Sequence of chain 1.E:
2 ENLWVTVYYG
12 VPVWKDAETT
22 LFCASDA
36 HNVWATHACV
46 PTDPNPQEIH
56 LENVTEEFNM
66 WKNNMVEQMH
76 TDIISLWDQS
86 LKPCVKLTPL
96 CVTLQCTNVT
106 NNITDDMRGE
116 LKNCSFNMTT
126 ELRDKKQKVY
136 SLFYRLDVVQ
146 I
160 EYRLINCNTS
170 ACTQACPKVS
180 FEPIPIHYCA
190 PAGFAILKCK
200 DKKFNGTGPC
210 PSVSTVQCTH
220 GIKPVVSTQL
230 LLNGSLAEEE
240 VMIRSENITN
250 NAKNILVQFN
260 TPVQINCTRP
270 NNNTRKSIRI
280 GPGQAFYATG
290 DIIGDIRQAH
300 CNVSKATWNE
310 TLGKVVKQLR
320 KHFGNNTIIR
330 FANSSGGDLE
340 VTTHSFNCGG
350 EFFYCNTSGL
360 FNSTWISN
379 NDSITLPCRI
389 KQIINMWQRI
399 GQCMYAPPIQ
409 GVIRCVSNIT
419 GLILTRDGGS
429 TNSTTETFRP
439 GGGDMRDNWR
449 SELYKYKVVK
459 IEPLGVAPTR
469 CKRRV

This protein binds this small molecule.
Small molecule (SMILES): CC(=O)N[C@H]1[C@H](O[C@H]2[C@H](O)[C@@H](NC(C)=O)CO[C@@H]2CO)O[C@H](CO)[C@@H](O[C@@H]2O[C@H](CO)[C@@H](O)[C@H](O)[C@@H]2O)[C@@H]1O

Binding-site contacts:
Ligand atom O3 contacts residue NAG2 of chain 1.EA at 2.6 Å (h-bond).
Ligand atom C1 contacts residue SER357 of chain 1.E at 3.7 Å.
Ligand atom N2 contacts residue NAG2 of chain 1.EA at 4.5 Å.
Ligand atom C2 contacts residue ASN355 of chain 1.E at 2.4 Å.
Ligand atom C8 contacts residue NAG1 of chain 1.NB at 3.3 Å.
Ligand atom N2 contacts residue ASN355 of chain 1.E at 2.9 Å (h-bond).
Ligand atom C1 contacts residue ASN355 of chain 1.E at 1.4 Å.
Ligand atom O7 contacts residue NAG1 of chain 1.NB at 4.1 Å.
Ligand atom C5 contacts residue NAG2 of chain 1.EA at 4.3 Å.
Ligand atom O6 contacts residue NAG2 of chain 1.EA at 2.8 Å (h-bond).
Ligand atom C6 contacts residue NAG2 of chain 1.EA at 4.1 Å.
Ligand atom C5 contacts residue SER357 of chain 1.E at 3.9 Å.
Ligand atom C3 contacts residue ASN355 of chain 1.E at 3.8 Å.
Ligand atom C5 contacts residue ASN355 of chain 1.E at 3.7 Å.
Ligand atom O5 contacts residue ASN355 of chain 1.E at 2.3 Å (h-bond).
Ligand atom C4 contacts residue ASN355 of chain 1.E at 4.2 Å.
Ligand atom O7 contacts residue ASN355 of chain 1.E at 4.2 Å.
Ligand atom N2 contacts residue NAG1 of chain 1.EA at 4.0 Å.
Ligand atom C7 contacts residue NAG1 of chain 1.NB at 4.0 Å.
Ligand atom C4 contacts residue NAG2 of chain 1.EA at 4.4 Å.
Ligand atom C7 contacts residue ASN355 of chain 1.E at 3.8 Å.
Ligand atom O4 contacts residue NAG2 of chain 1.EA at 4.1 Å.
Ligand atom O5 contacts residue SER357 of chain 1.E at 3.8 Å.
Ligand atom C6 contacts residue NAG2 of chain 1.EA at 3.7 Å.
Ligand atom O5 contacts residue NAG2 of chain 1.EA at 3.6 Å.
Ligand atom C3 contacts residue NAG2 of chain 1.EA at 3.5 Å.